Sequence of chain 1.A:
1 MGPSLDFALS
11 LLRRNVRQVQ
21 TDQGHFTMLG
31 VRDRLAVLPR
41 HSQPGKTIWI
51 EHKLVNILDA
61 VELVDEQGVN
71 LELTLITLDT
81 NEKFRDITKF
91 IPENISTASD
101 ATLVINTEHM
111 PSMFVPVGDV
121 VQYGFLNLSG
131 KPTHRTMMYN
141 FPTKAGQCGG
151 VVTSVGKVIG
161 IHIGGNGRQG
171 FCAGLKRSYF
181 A

This small molecule binds to this protein.
Small molecule (SMILES): CCOC(=O)C=C[C@H](C[C@@H]1CCNC1=O)NC(=O)[C@H](Cc1ccccc1)NC(=O)C(=O)NCC1CCC1

Binding-site contacts:
Ligand atom O3 contacts residue ALA145 of chain 1.A at 3.3 Å.
Ligand atom N contacts residue ILE163 of chain 1.A at 3.3 Å (h-bond).
Ligand atom C5 contacts residue HIS41 of chain 1.A at 3.6 Å.
Ligand atom C11 contacts residue CYS148 of chain 1.A at 3.5 Å (hydrophobic).
Ligand atom C6 contacts residue GLU72 of chain 1.A at 3.5 Å.
Ligand atom O1 contacts residue HIS162 of chain 1.A at 2.9 Å (h-bond).
Ligand atom C12 contacts residue GLY165 of chain 1.A at 3.6 Å.
Ligand atom N1 contacts residue LYS144 of chain 1.A at 3.6 Å.
Ligand atom N contacts residue CYS148 of chain 1.A at 3.0 Å (h-bond).
Ligand atom C7 contacts residue LEU128 of chain 1.A at 3.5 Å (hydrophobic).
Ligand atom O1 contacts residue GLY165 of chain 1.A at 3.4 Å (h-bond).
Ligand atom C27 contacts residue ASN127 of chain 1.A at 3.4 Å.
Ligand atom C27 contacts residue LEU126 of chain 1.A at 3.6 Å (hydrophobic).
Ligand atom C2 contacts residue ILE163 of chain 1.A at 3.5 Å (hydrophobic).
Ligand atom C10 contacts residue CYS148 of chain 1.A at 2.8 Å (hydrophobic).
Ligand atom C6 contacts residue LEU128 of chain 1.A at 3.2 Å (hydrophobic).
Ligand atom C28 contacts residue ASN127 of chain 1.A at 2.8 Å.
Ligand atom N2 contacts residue SER129 of chain 1.A at 3.7 Å.
Ligand atom C5 contacts residue LEU128 of chain 1.A at 3.5 Å (hydrophobic).
Ligand atom O5 contacts residue SER129 of chain 1.A at 2.8 Å (h-bond).
Ligand atom O1 contacts residue THR143 of chain 1.A at 2.6 Å (h-bond).
Ligand atom O1 contacts residue LYS144 of chain 1.A at 3.5 Å (salt-bridge).
Ligand atom C8 contacts residue LEU128 of chain 1.A at 3.7 Å (hydrophobic).
Ligand atom C15 contacts residue HIS41 of chain 1.A at 3.2 Å.
Ligand atom C11 contacts residue LYS144 of chain 1.A at 3.4 Å.
Ligand atom C13 contacts residue GLY165 of chain 1.A at 3.4 Å.
Ligand atom C24 contacts residue ASN166 of chain 1.A at 3.6 Å.
Ligand atom C13 contacts residue THR143 of chain 1.A at 3.6 Å.
Ligand atom C21 contacts residue GLY165 of chain 1.A at 2.6 Å.
Ligand atom N1 contacts residue THR143 of chain 1.A at 3.3 Å (h-bond).
Ligand atom O21 contacts residue GLY165 of chain 1.A at 3.3 Å (h-bond).
Ligand atom C7 contacts residue ARG40 of chain 1.A at 3.5 Å.
Ligand atom C9 contacts residue SER129 of chain 1.A at 3.4 Å.
Ligand atom O21 contacts residue GLY164 of chain 1.A at 3.6 Å.
Ligand atom O3 contacts residue GLY146 of chain 1.A at 2.8 Å (h-bond).
Ligand atom C14 contacts residue CYS148 of chain 1.A at 1.8 Å (hydrophobic).
Ligand atom C13 contacts residue GLY164 of chain 1.A at 3.6 Å.
Ligand atom C23 contacts residue GLY165 of chain 1.A at 3.6 Å.
Ligand atom C15 contacts residue CYS148 of chain 1.A at 2.7 Å (hydrophobic).
Ligand atom O1 contacts residue GLY164 of chain 1.A at 3.2 Å (h-bond).